Sequence of chain 1.C:
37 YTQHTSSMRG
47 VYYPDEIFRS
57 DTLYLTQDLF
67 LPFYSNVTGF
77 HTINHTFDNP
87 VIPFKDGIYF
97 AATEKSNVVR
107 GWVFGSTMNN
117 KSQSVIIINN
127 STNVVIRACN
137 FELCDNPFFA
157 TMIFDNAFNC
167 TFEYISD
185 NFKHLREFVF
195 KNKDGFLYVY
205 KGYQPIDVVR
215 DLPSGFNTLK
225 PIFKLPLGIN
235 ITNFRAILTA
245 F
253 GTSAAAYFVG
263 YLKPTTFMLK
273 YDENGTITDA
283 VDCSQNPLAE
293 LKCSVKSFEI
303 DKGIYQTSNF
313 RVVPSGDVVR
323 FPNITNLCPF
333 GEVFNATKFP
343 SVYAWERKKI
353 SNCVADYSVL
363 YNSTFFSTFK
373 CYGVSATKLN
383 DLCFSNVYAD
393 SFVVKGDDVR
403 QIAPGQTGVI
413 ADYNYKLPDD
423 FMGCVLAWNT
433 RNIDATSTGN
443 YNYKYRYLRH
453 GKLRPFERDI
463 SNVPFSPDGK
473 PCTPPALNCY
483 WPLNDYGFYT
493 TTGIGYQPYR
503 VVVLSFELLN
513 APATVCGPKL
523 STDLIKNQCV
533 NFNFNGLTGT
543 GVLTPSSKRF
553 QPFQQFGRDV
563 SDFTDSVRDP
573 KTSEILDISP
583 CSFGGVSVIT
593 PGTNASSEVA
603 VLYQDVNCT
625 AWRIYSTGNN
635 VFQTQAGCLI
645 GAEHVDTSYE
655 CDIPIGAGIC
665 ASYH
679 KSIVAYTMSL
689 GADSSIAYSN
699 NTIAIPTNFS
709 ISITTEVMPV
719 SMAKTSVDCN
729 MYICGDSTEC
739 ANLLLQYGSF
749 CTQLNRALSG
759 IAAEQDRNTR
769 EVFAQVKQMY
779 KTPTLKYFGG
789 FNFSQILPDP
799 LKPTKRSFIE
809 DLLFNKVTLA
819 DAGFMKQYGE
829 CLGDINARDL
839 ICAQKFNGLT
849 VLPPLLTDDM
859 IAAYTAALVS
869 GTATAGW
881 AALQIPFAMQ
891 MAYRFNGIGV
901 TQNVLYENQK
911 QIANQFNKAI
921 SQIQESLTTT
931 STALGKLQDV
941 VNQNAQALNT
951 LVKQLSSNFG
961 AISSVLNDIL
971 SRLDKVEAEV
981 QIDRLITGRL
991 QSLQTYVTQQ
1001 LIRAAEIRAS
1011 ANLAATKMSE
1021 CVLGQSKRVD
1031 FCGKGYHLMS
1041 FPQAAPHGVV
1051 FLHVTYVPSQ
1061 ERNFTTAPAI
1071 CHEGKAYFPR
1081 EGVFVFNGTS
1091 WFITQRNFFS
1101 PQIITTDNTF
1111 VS

Binding-site contacts:
Ligand atom C5 contacts residue ASN129 of chain 1.C at 4.1 Å.
Ligand atom C6 contacts residue ILE171 of chain 1.C at 4.2 Å (hydrophobic).
Ligand atom C1 contacts residue VAL131 of chain 1.C at 4.2 Å (hydrophobic).
Ligand atom C8 contacts residue ASN126 of chain 1.C at 3.2 Å.
Ligand atom C2 contacts residue ASN126 of chain 1.C at 2.4 Å.
Ligand atom C3 contacts residue ASN126 of chain 1.C at 3.8 Å.
Ligand atom C5 contacts residue ASN126 of chain 1.C at 3.6 Å.
Ligand atom C5 contacts residue VAL131 of chain 1.C at 4.5 Å (hydrophobic).
Ligand atom C4 contacts residue ASN126 of chain 1.C at 4.2 Å.
Ligand atom C8 contacts residue SER127 of chain 1.C at 3.3 Å.
Ligand atom C6 contacts residue ASN129 of chain 1.C at 4.4 Å.
Ligand atom C1 contacts residue ASN126 of chain 1.C at 1.4 Å.
Ligand atom C7 contacts residue ASN126 of chain 1.C at 3.5 Å.
Ligand atom O5 contacts residue ASN126 of chain 1.C at 2.3 Å (h-bond).
Ligand atom C1 contacts residue ASN129 of chain 1.C at 3.5 Å.
Ligand atom C8 contacts residue THR128 of chain 1.C at 4.0 Å.
Ligand atom C6 contacts residue VAL131 of chain 1.C at 4.4 Å (hydrophobic).
Ligand atom O5 contacts residue VAL131 of chain 1.C at 3.6 Å.
Ligand atom N2 contacts residue THR128 of chain 1.C at 4.1 Å.
Ligand atom N2 contacts residue ASN126 of chain 1.C at 2.9 Å (h-bond).
Ligand atom O5 contacts residue ASN129 of chain 1.C at 3.9 Å.
Ligand atom O7 contacts residue ASN126 of chain 1.C at 3.5 Å (h-bond).
Ligand atom C7 contacts residue SER127 of chain 1.C at 4.5 Å.

This small molecule binds to this protein.
Small molecule (SMILES): CC(=O)N[C@@H]1[C@@H](O)[C@H](O)[C@@H](CO)O[C@H]1O